The protein below binds the small molecule below.
Small molecule (SMILES): CC(=O)N[C@@H]1[C@@H](O)[C@H](O)[C@@H](CO)O[C@H]1O

Sequence of chain 1.D:
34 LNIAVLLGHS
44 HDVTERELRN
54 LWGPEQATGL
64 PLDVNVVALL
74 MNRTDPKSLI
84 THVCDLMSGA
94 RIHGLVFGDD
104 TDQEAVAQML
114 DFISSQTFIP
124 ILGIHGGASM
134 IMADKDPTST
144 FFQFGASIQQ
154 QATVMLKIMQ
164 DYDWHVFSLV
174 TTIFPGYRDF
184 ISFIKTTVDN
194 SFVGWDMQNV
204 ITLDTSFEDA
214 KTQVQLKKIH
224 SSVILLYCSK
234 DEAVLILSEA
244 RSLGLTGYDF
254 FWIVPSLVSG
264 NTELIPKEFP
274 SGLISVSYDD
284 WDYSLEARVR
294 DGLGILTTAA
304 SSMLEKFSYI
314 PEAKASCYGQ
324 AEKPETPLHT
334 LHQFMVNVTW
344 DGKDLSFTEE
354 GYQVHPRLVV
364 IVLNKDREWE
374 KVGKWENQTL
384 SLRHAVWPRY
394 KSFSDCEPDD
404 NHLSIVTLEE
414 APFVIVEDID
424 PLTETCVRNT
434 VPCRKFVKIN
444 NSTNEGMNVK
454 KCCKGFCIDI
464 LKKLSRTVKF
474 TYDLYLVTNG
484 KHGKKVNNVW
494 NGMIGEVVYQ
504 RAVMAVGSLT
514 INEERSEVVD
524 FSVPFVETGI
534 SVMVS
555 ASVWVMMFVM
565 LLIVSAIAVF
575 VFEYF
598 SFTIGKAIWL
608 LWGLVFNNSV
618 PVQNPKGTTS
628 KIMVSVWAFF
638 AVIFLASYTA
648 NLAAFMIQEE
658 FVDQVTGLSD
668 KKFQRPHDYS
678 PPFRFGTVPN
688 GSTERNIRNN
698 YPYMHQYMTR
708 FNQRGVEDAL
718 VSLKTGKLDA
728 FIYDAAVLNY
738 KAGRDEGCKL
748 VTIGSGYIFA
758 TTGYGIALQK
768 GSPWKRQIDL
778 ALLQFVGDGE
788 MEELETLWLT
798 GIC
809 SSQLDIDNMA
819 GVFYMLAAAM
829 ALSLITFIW

Binding-site contacts:
Ligand atom O5 contacts residue ASN687 of chain 1.D at 2.4 Å (h-bond).
Ligand atom C7 contacts residue ASN687 of chain 1.D at 3.4 Å.
Ligand atom N2 contacts residue ASN687 of chain 1.D at 2.9 Å (h-bond).
Ligand atom C5 contacts residue ASN687 of chain 1.D at 3.7 Å.
Ligand atom N2 contacts residue PRO686 of chain 1.D at 4.3 Å.
Ligand atom C2 contacts residue ASN687 of chain 1.D at 2.4 Å.
Ligand atom C1 contacts residue ASN687 of chain 1.D at 1.4 Å.
Ligand atom O7 contacts residue ASN687 of chain 1.D at 4.3 Å.
Ligand atom C4 contacts residue ASN687 of chain 1.D at 4.2 Å.
Ligand atom C3 contacts residue ASN687 of chain 1.D at 3.8 Å.
Ligand atom O7 contacts residue PRO686 of chain 1.D at 3.3 Å.
Ligand atom O7 contacts residue LYS484 of chain 1.D at 4.4 Å.
Ligand atom C7 contacts residue PRO686 of chain 1.D at 4.1 Å (hydrophobic).
Ligand atom C8 contacts residue ASN687 of chain 1.D at 3.5 Å.